Sequence of chain 1.A:
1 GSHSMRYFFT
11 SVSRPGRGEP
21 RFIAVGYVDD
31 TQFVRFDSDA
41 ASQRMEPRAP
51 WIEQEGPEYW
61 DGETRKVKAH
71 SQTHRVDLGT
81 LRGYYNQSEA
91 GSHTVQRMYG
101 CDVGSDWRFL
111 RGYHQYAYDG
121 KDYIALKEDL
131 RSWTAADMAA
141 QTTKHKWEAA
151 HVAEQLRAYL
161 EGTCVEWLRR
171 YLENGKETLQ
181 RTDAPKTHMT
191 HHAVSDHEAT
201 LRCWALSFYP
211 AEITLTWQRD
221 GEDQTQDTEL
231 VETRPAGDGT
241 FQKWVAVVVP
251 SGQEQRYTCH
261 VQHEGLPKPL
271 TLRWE

The small molecule below binds the protein below.
Small molecule (SMILES): CC(C)C[C@H](NC(=O)[C@H](CC(C)C)NC(=O)[C@H](CC(=O)O)NC(=O)[C@H](CC(=O)O)NC(=O)[C@H](CCCNC(N)=O)NC(=O)[C@H](CC(C)C)NC(=O)[C@@H](N)C(C)C)C(=O)N[C@@H](CCC(=O)O)C(=O)N[C@@H](C)C(=O)O

Binding-site contacts:
Ligand atom O contacts residue TYR7 of chain 1.A at 3.5 Å.
Ligand atom CA contacts residue ASP77 of chain 1.A at 3.5 Å.
Ligand atom C contacts residue TYR7 of chain 1.A at 3.3 Å (hydrophobic).
Ligand atom O7 contacts residue HIS114 of chain 1.A at 2.8 Å (h-bond).
Ligand atom O contacts residue HIS70 of chain 1.A at 3.4 Å.
Ligand atom C4 contacts residue TYR99 of chain 1.A at 3.5 Å (hydrophobic).
Ligand atom N contacts residue TYR171 of chain 1.A at 2.7 Å (h-bond).
Ligand atom O7 contacts residue LEU160 of chain 1.A at 3.5 Å.
Ligand atom CD1 contacts residue VAL67 of chain 1.A at 3.5 Å (hydrophobic).
Ligand atom OXT contacts residue THR143 of chain 1.A at 2.8 Å (h-bond).
Ligand atom N contacts residue GLU63 of chain 1.A at 2.9 Å (salt-bridge).
Ligand atom CA contacts residue TYR7 of chain 1.A at 3.2 Å (hydrophobic).
Ligand atom O contacts residue LYS66 of chain 1.A at 2.8 Å (salt-bridge).
Ligand atom CB contacts residue ASP77 of chain 1.A at 3.6 Å.
Ligand atom O contacts residue LYS66 of chain 1.A at 3.1 Å.
Ligand atom OXT contacts residue TYR84 of chain 1.A at 2.8 Å (h-bond).
Ligand atom CD2 contacts residue PHE9 of chain 1.A at 3.5 Å (hydrophobic).
Ligand atom O contacts residue TRP147 of chain 1.A at 3.0 Å (h-bond).
Ligand atom OE1 contacts residue VAL76 of chain 1.A at 3.5 Å.
Ligand atom CD2 contacts residue VAL152 of chain 1.A at 3.5 Å (hydrophobic).
Ligand atom CD1 contacts residue HIS70 of chain 1.A at 3.4 Å.
Ligand atom CG2 contacts residue GLU63 of chain 1.A at 3.2 Å.
Ligand atom N contacts residue TYR99 of chain 1.A at 3.0 Å (h-bond).
Ligand atom O contacts residue THR73 of chain 1.A at 3.2 Å (h-bond).
Ligand atom O contacts residue LYS146 of chain 1.A at 3.2 Å (salt-bridge).
Ligand atom CA contacts residue GLU63 of chain 1.A at 3.5 Å.
Ligand atom N6 contacts residue HIS114 of chain 1.A at 3.4 Å (h-bond).
Ligand atom CD2 contacts residue TYR7 of chain 1.A at 3.5 Å (hydrophobic).
Ligand atom O contacts residue TYR159 of chain 1.A at 2.6 Å (h-bond).
Ligand atom N contacts residue TYR7 of chain 1.A at 2.8 Å (h-bond).
Ligand atom N contacts residue ASP77 of chain 1.A at 2.8 Å (salt-bridge).
Ligand atom C7 contacts residue HIS114 of chain 1.A at 3.3 Å.
Ligand atom N8 contacts residue LEU156 of chain 1.A at 3.3 Å (h-bond).
Ligand atom CG1 contacts residue LYS66 of chain 1.A at 3.5 Å.
Ligand atom CA contacts residue TYR171 of chain 1.A at 3.6 Å (hydrophobic).
Ligand atom N8 contacts residue TYR159 of chain 1.A at 3.2 Å.
Ligand atom CD contacts residue VAL76 of chain 1.A at 3.5 Å (hydrophobic).
Ligand atom N6 contacts residue TYR99 of chain 1.A at 3.5 Å.
Ligand atom O contacts residue LYS146 of chain 1.A at 3.0 Å (salt-bridge).
Ligand atom CD2 contacts residue TYR99 of chain 1.A at 3.5 Å (hydrophobic).